Binding-site contacts:
Ligand atom C6 contacts residue LYS128 of chain 7.F at 4.3 Å.
Ligand atom C3 contacts residue GLU127 of chain 7.F at 3.6 Å.
Ligand atom C6 contacts residue GLU127 of chain 7.F at 3.8 Å.
Ligand atom O4 contacts residue GLU127 of chain 7.F at 3.1 Å (salt-bridge).
Ligand atom C4 contacts residue ASN156 of chain 7.F at 4.2 Å.
Ligand atom C1 contacts residue GLY126 of chain 7.F at 3.4 Å.
Ligand atom C4 contacts residue GLU127 of chain 7.F at 3.6 Å.
Ligand atom N2 contacts residue ASN156 of chain 7.F at 2.5 Å (h-bond).
Ligand atom C1 contacts residue ASN156 of chain 7.F at 1.4 Å.
Ligand atom O7 contacts residue ASN156 of chain 7.F at 3.2 Å (h-bond).
Ligand atom C8 contacts residue PRO179 of chain 7.F at 4.4 Å (hydrophobic).
Ligand atom O5 contacts residue ASN156 of chain 7.F at 2.5 Å (h-bond).
Ligand atom C5 contacts residue GLY126 of chain 7.F at 4.0 Å.
Ligand atom C3 contacts residue ASN156 of chain 7.F at 3.6 Å.
Ligand atom C8 contacts residue ASN156 of chain 7.F at 4.2 Å.
Ligand atom O5 contacts residue GLY126 of chain 7.F at 3.7 Å.
Ligand atom C2 contacts residue ASN156 of chain 7.F at 2.3 Å.
Ligand atom O3 contacts residue GLU127 of chain 7.F at 4.2 Å.
Ligand atom C5 contacts residue GLU127 of chain 7.F at 3.6 Å.
Ligand atom C7 contacts residue ASN156 of chain 7.F at 3.3 Å.
Ligand atom C5 contacts residue ASN156 of chain 7.F at 3.7 Å.

Sequence of chain 7.F:
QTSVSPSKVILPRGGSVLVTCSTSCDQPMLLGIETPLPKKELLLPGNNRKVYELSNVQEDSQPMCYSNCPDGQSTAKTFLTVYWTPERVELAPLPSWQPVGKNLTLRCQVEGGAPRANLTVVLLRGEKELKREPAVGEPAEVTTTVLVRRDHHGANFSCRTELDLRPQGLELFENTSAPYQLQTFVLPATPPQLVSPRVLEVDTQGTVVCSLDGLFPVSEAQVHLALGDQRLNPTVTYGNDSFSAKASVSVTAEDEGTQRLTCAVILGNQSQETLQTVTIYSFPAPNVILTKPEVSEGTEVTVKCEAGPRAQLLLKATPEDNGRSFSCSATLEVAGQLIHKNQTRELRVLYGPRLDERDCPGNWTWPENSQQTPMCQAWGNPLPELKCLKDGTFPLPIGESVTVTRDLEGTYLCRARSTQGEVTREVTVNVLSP

This small molecule binds to this protein.
Small molecule (SMILES): CC(=O)N[C@@H]1[C@@H](O)[C@H](O)[C@@H](CO)O[C@H]1O